Binding-site contacts:
Ligand atom C14 contacts residue MET130 of chain 1.A at 3.7 Å (hydrophobic).
Ligand atom C16 contacts residue LEU199 of chain 1.A at 3.8 Å (hydrophobic).
Ligand atom N2 contacts residue ASP213 of chain 1.A at 3.6 Å.
Ligand atom C4 contacts residue TYR149 of chain 1.A at 3.1 Å (hydrophobic).
Ligand atom N1 contacts residue LEU199 of chain 1.A at 3.6 Å.
Ligand atom N3 contacts residue GLY78 of chain 1.A at 3.2 Å.
Ligand atom C10 contacts residue ASP213 of chain 1.A at 3.6 Å.
Ligand atom S contacts residue ILE212 of chain 1.A at 3.8 Å.
Ligand atom C13 contacts residue LEU144 of chain 1.A at 3.6 Å (hydrophobic).
Ligand atom C7 contacts residue ILE212 of chain 1.A at 3.5 Å (hydrophobic).
Ligand atom C7 contacts residue GLY78 of chain 1.A at 3.6 Å.
Ligand atom N1 contacts residue VAL83 of chain 1.A at 3.7 Å.
Ligand atom C3 contacts residue TYR149 of chain 1.A at 3.8 Å (hydrophobic).
Ligand atom C13 contacts residue LYS98 of chain 1.A at 3.6 Å.
Ligand atom C15 contacts residue GLU147 of chain 1.A at 3.6 Å.
Ligand atom C5 contacts residue LEU199 of chain 1.A at 3.7 Å (hydrophobic).
Ligand atom N3 contacts residue ASN197 of chain 1.A at 3.7 Å.
Ligand atom C7 contacts residue ASP213 of chain 1.A at 3.7 Å.
Ligand atom C1 contacts residue LEU199 of chain 1.A at 3.6 Å (hydrophobic).
Ligand atom N contacts residue TYR149 of chain 1.A at 3.1 Å (h-bond).
Ligand atom N3 contacts residue ASP213 of chain 1.A at 2.9 Å (salt-bridge).
Ligand atom C10 contacts residue LYS98 of chain 1.A at 3.7 Å.
Ligand atom C12 contacts residue MET130 of chain 1.A at 3.6 Å (hydrophobic).
Ligand atom C6 contacts residue ILE212 of chain 1.A at 3.6 Å (hydrophobic).
Ligand atom N2 contacts residue ILE212 of chain 1.A at 3.4 Å.
Ligand atom N2 contacts residue LYS98 of chain 1.A at 3.4 Å.
Ligand atom C10 contacts residue MET130 of chain 1.A at 3.8 Å (hydrophobic).
Ligand atom C15 contacts residue LEU199 of chain 1.A at 3.7 Å (hydrophobic).
Ligand atom C16 contacts residue MET130 of chain 1.A at 3.7 Å (hydrophobic).
Ligand atom C6 contacts residue VAL83 of chain 1.A at 3.8 Å (hydrophobic).
Ligand atom CL contacts residue LEU144 of chain 1.A at 3.7 Å.
Ligand atom C8 contacts residue VAL83 of chain 1.A at 3.9 Å (hydrophobic).
Ligand atom C8 contacts residue ILE212 of chain 1.A at 3.4 Å (hydrophobic).
Ligand atom N contacts residue VAL148 of chain 1.A at 3.8 Å.
Ligand atom C13 contacts residue MET130 of chain 1.A at 3.4 Å (hydrophobic).
Ligand atom C15 contacts residue ALA96 of chain 1.A at 3.6 Å (hydrophobic).
Ligand atom C13 contacts residue ALA96 of chain 1.A at 3.3 Å (hydrophobic).
Ligand atom C contacts residue LEU199 of chain 1.A at 3.6 Å (hydrophobic).
Ligand atom N3 contacts residue SER79 of chain 1.A at 3.4 Å (h-bond).
Ligand atom C12 contacts residue LEU144 of chain 1.A at 3.3 Å (hydrophobic).

A small-molecule ligand and the protein it binds are described below.
Small molecule (SMILES): Nc1nc(-c2cccc(Cl)c2)c(-c2ccc3ncccc3n2)s1

Sequence of chain 1.A:
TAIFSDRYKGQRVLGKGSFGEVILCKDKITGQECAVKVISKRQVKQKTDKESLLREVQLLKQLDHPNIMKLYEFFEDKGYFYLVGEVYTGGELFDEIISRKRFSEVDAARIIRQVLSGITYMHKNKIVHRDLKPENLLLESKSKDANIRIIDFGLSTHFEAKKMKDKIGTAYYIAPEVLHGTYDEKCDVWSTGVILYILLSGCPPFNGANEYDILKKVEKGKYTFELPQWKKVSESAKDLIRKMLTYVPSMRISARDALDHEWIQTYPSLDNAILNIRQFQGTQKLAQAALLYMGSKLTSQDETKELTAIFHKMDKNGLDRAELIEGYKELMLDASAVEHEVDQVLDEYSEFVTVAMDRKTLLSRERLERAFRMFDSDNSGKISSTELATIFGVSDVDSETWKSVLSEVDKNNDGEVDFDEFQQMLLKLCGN